A small-molecule ligand and the protein it binds are described below.
Small molecule (SMILES): Nc1nc(=O)c2ncn([C@@H]3O[C@H](CO[P](=O)(O)O[C@H]4[C@@H](O)[C@H](n5cnc6c(N)ncnc65)O[C@@H]4CO[P](=O)(O)O[C@H]4[C@@H](O)[C@H](n5ccc(=O)[nH]c5=O)O[C@@H]4CO[P](=O)(O)O[C@H]4[C@@H](O)[C@H](n5ccc(=O)[nH]c5=O)O[C@@H]4COP(=O)(O)O)[C@@H](OP(=O)(O)O)[C@H]3O)c2[nH]1

Sequence of chain 1.A:
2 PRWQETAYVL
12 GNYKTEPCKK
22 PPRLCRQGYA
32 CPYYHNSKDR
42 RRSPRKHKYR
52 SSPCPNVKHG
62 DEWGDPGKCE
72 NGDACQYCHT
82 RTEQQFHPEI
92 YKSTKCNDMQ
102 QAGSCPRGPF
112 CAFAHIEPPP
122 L

Binding-site contacts:
Ligand atom C2 contacts residue ARG108 of chain 1.A at 3.5 Å.
Ligand atom N3 contacts residue ALA113 of chain 1.A at 3.0 Å (h-bond).
Ligand atom O2 contacts residue GLN86 of chain 1.A at 2.8 Å (h-bond).
Ligand atom O2 contacts residue ALA113 of chain 1.A at 3.5 Å.
Ligand atom C4 contacts residue PHE114 of chain 1.A at 3.4 Å (hydrophobic).
Ligand atom C4 contacts residue PHE114 of chain 1.A at 3.3 Å (hydrophobic).
Ligand atom N6 contacts residue LYS96 of chain 1.A at 3.0 Å (salt-bridge).
Ligand atom N3 contacts residue ILE91 of chain 1.A at 3.5 Å (h-bond).
Ligand atom O4' contacts residue ARG82 of chain 1.A at 3.2 Å.
Ligand atom C4 contacts residue ILE91 of chain 1.A at 3.0 Å (hydrophobic).
Ligand atom N2 contacts residue PHE111 of chain 1.A at 3.4 Å (h-bond).
Ligand atom N3 contacts residue PHE114 of chain 1.A at 3.3 Å.
Ligand atom N1 contacts residue PHE111 of chain 1.A at 3.0 Å (h-bond).
Ligand atom N1 contacts residue ASN98 of chain 1.A at 3.1 Å (h-bond).
Ligand atom N2 contacts residue TYR14 of chain 1.A at 3.0 Å (h-bond).
Ligand atom N1 contacts residue ILE91 of chain 1.A at 3.4 Å.
Ligand atom N2 contacts residue TYR30 of chain 1.A at 3.2 Å.
Ligand atom C5 contacts residue SER94 of chain 1.A at 3.4 Å.
Ligand atom N9 contacts residue PHE114 of chain 1.A at 3.5 Å.
Ligand atom O4 contacts residue SER94 of chain 1.A at 2.9 Å (h-bond).
Ligand atom O4 contacts residue THR95 of chain 1.A at 2.9 Å (h-bond).
Ligand atom O4 contacts residue LYS93 of chain 1.A at 3.4 Å (salt-bridge).
Ligand atom C5 contacts residue THR95 of chain 1.A at 3.2 Å.
Ligand atom C2 contacts residue TYR30 of chain 1.A at 3.4 Å (hydrophobic).
Ligand atom C5 contacts residue ILE91 of chain 1.A at 3.5 Å (hydrophobic).
Ligand atom N2 contacts residue PHE87 of chain 1.A at 3.4 Å.
Ligand atom C6 contacts residue ARG108 of chain 1.A at 3.3 Å.
Ligand atom C5 contacts residue PHE114 of chain 1.A at 3.3 Å (hydrophobic).
Ligand atom O4' contacts residue ILE91 of chain 1.A at 3.2 Å.
Ligand atom C2 contacts residue PHE114 of chain 1.A at 3.3 Å (hydrophobic).
Ligand atom O4 contacts residue ILE91 of chain 1.A at 2.9 Å (h-bond).
Ligand atom O2 contacts residue PHE114 of chain 1.A at 3.4 Å.
Ligand atom O4 contacts residue ALA113 of chain 1.A at 3.3 Å (h-bond).
Ligand atom O6 contacts residue CYS112 of chain 1.A at 3.4 Å.
Ligand atom O6 contacts residue ARG108 of chain 1.A at 3.0 Å (salt-bridge).
Ligand atom C4' contacts residue GLN85 of chain 1.A at 3.5 Å.
Ligand atom O2' contacts residue PHE114 of chain 1.A at 3.5 Å.
Ligand atom OP1 contacts residue SER52 of chain 1.A at 3.2 Å (h-bond).
Ligand atom N7 contacts residue PHE114 of chain 1.A at 3.4 Å.
Ligand atom O6 contacts residue ALA113 of chain 1.A at 2.8 Å (h-bond).